Binding-site contacts:
Ligand atom C1 contacts residue TYR627 of chain 1.A at 4.2 Å (hydrophobic).
Ligand atom C4 contacts residue ASN528 of chain 1.A at 4.2 Å.
Ligand atom N2 contacts residue THR527 of chain 1.A at 4.2 Å.
Ligand atom C8 contacts residue ALA653 of chain 1.A at 4.3 Å (hydrophobic).
Ligand atom N2 contacts residue ASN528 of chain 1.A at 2.9 Å (h-bond).
Ligand atom O5 contacts residue GLY607 of chain 1.A at 3.8 Å.
Ligand atom C1 contacts residue GLY607 of chain 1.A at 4.3 Å.
Ligand atom C6 contacts residue LYS606 of chain 1.A at 4.3 Å.
Ligand atom O6 contacts residue LYS606 of chain 1.A at 3.4 Å (salt-bridge).
Ligand atom O5 contacts residue ASN528 of chain 1.A at 2.4 Å (h-bond).
Ligand atom C1 contacts residue ASN528 of chain 1.A at 1.4 Å.
Ligand atom O4 contacts residue TYR627 of chain 1.A at 4.2 Å.
Ligand atom C3 contacts residue TYR627 of chain 1.A at 3.7 Å (hydrophobic).
Ligand atom C7 contacts residue THR527 of chain 1.A at 4.2 Å.
Ligand atom C1 contacts residue LYS606 of chain 1.A at 4.5 Å.
Ligand atom O5 contacts residue LYS606 of chain 1.A at 3.7 Å.
Ligand atom C6 contacts residue GLY607 of chain 1.A at 3.9 Å.
Ligand atom C8 contacts residue THR527 of chain 1.A at 3.7 Å.
Ligand atom C8 contacts residue ARG654 of chain 1.A at 3.3 Å.
Ligand atom C5 contacts residue GLY607 of chain 1.A at 4.0 Å.
Ligand atom C8 contacts residue TYR608 of chain 1.A at 3.9 Å (hydrophobic).
Ligand atom C5 contacts residue ASN528 of chain 1.A at 3.7 Å.
Ligand atom C4 contacts residue TYR627 of chain 1.A at 4.2 Å (hydrophobic).
Ligand atom O7 contacts residue TYR627 of chain 1.A at 4.0 Å.
Ligand atom O7 contacts residue ALA653 of chain 1.A at 3.6 Å.
Ligand atom C2 contacts residue TYR627 of chain 1.A at 4.3 Å (hydrophobic).
Ligand atom C5 contacts residue TYR627 of chain 1.A at 4.0 Å (hydrophobic).
Ligand atom O7 contacts residue ASN528 of chain 1.A at 3.2 Å (h-bond).
Ligand atom C8 contacts residue ASN528 of chain 1.A at 4.4 Å.
Ligand atom C7 contacts residue ASN528 of chain 1.A at 3.2 Å.
Ligand atom C3 contacts residue ASN528 of chain 1.A at 3.8 Å.
Ligand atom C7 contacts residue ALA653 of chain 1.A at 4.3 Å (hydrophobic).
Ligand atom C2 contacts residue ASN528 of chain 1.A at 2.5 Å.

Sequence of chain 1.A:
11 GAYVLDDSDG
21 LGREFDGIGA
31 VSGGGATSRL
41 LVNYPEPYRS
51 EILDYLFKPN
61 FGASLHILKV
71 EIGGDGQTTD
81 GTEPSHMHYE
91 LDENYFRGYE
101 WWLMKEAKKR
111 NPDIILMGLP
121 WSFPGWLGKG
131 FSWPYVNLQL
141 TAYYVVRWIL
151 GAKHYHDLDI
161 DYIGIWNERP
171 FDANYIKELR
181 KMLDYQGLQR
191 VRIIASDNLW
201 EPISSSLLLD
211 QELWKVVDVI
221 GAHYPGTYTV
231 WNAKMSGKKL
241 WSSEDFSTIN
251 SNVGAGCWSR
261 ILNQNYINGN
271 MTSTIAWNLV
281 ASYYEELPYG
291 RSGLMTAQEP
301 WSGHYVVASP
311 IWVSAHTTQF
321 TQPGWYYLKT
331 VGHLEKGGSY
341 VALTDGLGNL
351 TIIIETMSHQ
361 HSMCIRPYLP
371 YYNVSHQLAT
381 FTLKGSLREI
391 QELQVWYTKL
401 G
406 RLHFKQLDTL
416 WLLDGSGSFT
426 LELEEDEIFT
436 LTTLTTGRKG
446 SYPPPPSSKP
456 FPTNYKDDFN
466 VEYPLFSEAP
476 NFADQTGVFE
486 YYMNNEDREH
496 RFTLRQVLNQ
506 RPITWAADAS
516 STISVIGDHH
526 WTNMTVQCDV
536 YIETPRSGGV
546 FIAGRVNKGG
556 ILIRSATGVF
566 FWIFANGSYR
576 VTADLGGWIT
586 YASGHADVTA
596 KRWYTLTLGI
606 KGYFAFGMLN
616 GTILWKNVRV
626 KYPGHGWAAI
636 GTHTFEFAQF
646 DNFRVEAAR

This small molecule binds to this protein.
Small molecule (SMILES): CC(=O)N[C@H]1[C@H](O[C@H]2[C@H](O)[C@@H](NC(C)=O)CO[C@@H]2CO)O[C@H](CO)[C@@H](O)[C@@H]1O